Binding-site contacts:
Ligand atom C contacts residue ZN1 of chain 1.NC at 2.9 Å.
Ligand atom OAG contacts residue ZN1 of chain 1.NC at 2.3 Å.
Ligand atom OAG contacts residue CO31 of chain 1.OC at 2.7 Å (h-bond).
Ligand atom CAH contacts residue MET315 of chain 1.K at 3.8 Å (hydrophobic).
Ligand atom NAO contacts residue ZN1 of chain 1.NC at 2.9 Å.
Ligand atom NAO contacts residue ZN1 of chain 1.MC at 2.9 Å.
Ligand atom C contacts residue LEU406 of chain 1.K at 3.7 Å (hydrophobic).
Ligand atom O contacts residue ZN1 of chain 1.NC at 2.2 Å.
Ligand atom CAA contacts residue LEU411 of chain 1.K at 3.8 Å (hydrophobic).
Ligand atom OAG contacts residue ZN1 of chain 1.MC at 1.9 Å.
Ligand atom OAF contacts residue GLY408 of chain 1.K at 3.0 Å (h-bond).
Ligand atom OAF contacts residue LEU406 of chain 1.K at 3.6 Å.
Ligand atom NAO contacts residue LEU406 of chain 1.K at 3.2 Å (h-bond).
Ligand atom CAS contacts residue MET315 of chain 1.K at 3.8 Å (hydrophobic).
Ligand atom OAG contacts residue LYS293 of chain 1.K at 2.9 Å (salt-bridge).
Ligand atom CAI contacts residue GLY408 of chain 1.K at 3.7 Å.
Ligand atom CA contacts residue LEU406 of chain 1.K at 3.2 Å (hydrophobic).
Ligand atom CAK contacts residue THR407 of chain 1.K at 3.8 Å.
Ligand atom O contacts residue LYS305 of chain 1.K at 2.8 Å (salt-bridge).
Ligand atom OAG contacts residue ASP378 of chain 1.K at 3.0 Å (salt-bridge).
Ligand atom NAW contacts residue LEU411 of chain 1.K at 3.8 Å.
Ligand atom C contacts residue ZN1 of chain 1.MC at 3.4 Å.
Ligand atom OAG contacts residue ASP298 of chain 1.K at 3.3 Å (salt-bridge).
Ligand atom O contacts residue ZN1 of chain 1.MC at 3.4 Å.
Ligand atom CAA contacts residue PHE502 of chain 1.K at 3.6 Å (hydrophobic).
Ligand atom CAK contacts residue GLY408 of chain 1.K at 3.5 Å.
Ligand atom OAF contacts residue THR407 of chain 1.K at 3.2 Å.
Ligand atom NAO contacts residue CO31 of chain 1.OC at 2.8 Å (h-bond).
Ligand atom OAG contacts residue GLU380 of chain 1.K at 2.5 Å (salt-bridge).
Ligand atom O contacts residue ASP378 of chain 1.K at 2.9 Å (salt-bridge).
Ligand atom CAS contacts residue GLY408 of chain 1.K at 3.8 Å.
Ligand atom CAJ contacts residue LYS305 of chain 1.K at 3.5 Å.
Ligand atom NAO contacts residue LYS293 of chain 1.K at 3.4 Å (salt-bridge).
Ligand atom CAU contacts residue GLY408 of chain 1.K at 3.7 Å.
Ligand atom CAA contacts residue ALA496 of chain 1.K at 3.6 Å (hydrophobic).
Ligand atom CAK contacts residue LEU406 of chain 1.K at 3.8 Å (hydrophobic).
Ligand atom O contacts residue ASP298 of chain 1.K at 2.9 Å (salt-bridge).
Ligand atom C contacts residue ASP378 of chain 1.K at 3.3 Å.
Ligand atom CAM contacts residue ALA496 of chain 1.K at 3.7 Å (hydrophobic).
Ligand atom NAO contacts residue ASP378 of chain 1.K at 3.2 Å (salt-bridge).

Sequence of chain 1.K:
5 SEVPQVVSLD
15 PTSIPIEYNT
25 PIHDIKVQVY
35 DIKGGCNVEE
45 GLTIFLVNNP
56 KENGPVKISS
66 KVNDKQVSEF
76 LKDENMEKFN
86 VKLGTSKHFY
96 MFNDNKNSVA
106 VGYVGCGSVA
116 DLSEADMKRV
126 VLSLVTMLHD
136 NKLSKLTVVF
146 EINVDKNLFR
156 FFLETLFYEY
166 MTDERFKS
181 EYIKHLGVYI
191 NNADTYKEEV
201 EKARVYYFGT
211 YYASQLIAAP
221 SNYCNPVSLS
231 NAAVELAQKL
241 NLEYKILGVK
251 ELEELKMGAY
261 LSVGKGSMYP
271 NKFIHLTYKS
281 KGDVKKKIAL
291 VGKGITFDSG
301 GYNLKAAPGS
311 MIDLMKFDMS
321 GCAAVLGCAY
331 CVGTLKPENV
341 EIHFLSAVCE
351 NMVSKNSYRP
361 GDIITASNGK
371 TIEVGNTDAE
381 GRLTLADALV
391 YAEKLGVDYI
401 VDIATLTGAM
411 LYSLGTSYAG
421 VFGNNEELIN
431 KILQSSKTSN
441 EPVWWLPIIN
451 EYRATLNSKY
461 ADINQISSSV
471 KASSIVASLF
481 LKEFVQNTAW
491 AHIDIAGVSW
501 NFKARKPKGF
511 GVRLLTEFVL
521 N

This protein binds this small molecule.
Small molecule (SMILES): Cn1cc(-c2ccc([C@@H](NC(=O)C(C)(C)C)C(=O)NO)cc2)cn1